Binding-site contacts:
Ligand atom C4 contacts residue TRP48 of chain 1.A at 3.6 Å (hydrophobic).
Ligand atom C1 contacts residue PHE172 of chain 1.A at 4.1 Å (hydrophobic).
Ligand atom C5 contacts residue PHE172 of chain 1.A at 4.3 Å (hydrophobic).
Ligand atom C3 contacts residue TRP48 of chain 1.A at 4.2 Å (hydrophobic).
Ligand atom C1 contacts residue ALA210 of chain 1.A at 3.7 Å (hydrophobic).
Ligand atom C contacts residue PHE212 of chain 1.A at 3.4 Å (hydrophobic).
Ligand atom C7 contacts residue PHE212 of chain 1.A at 4.1 Å (hydrophobic).
Ligand atom N contacts residue TRP48 of chain 1.A at 3.8 Å.
Ligand atom O1 contacts residue TRP48 of chain 1.A at 4.2 Å.
Ligand atom O contacts residue PHE172 of chain 1.A at 4.3 Å.
Ligand atom C8 contacts residue TRP48 of chain 1.A at 3.6 Å (hydrophobic).
Ligand atom C2 contacts residue TRP48 of chain 1.A at 3.7 Å (hydrophobic).
Ligand atom C4 contacts residue PHE172 of chain 1.A at 4.1 Å (hydrophobic).
Ligand atom C6 contacts residue TRP48 of chain 1.A at 3.7 Å (hydrophobic).
Ligand atom C3 contacts residue PHE172 of chain 1.A at 3.5 Å (hydrophobic).
Ligand atom O1 contacts residue PHE216 of chain 1.A at 4.0 Å.
Ligand atom C1 contacts residue PHE212 of chain 1.A at 4.1 Å (hydrophobic).
Ligand atom O1 contacts residue PHE212 of chain 1.A at 3.2 Å.
Ligand atom C1 contacts residue TRP48 of chain 1.A at 3.9 Å (hydrophobic).
Ligand atom C7 contacts residue TRP48 of chain 1.A at 3.8 Å (hydrophobic).
Ligand atom O contacts residue HIS143 of chain 1.A at 4.3 Å.
Ligand atom C2 contacts residue PHE172 of chain 1.A at 3.5 Å (hydrophobic).
Ligand atom C5 contacts residue TRP48 of chain 1.A at 3.9 Å (hydrophobic).
Ligand atom C7 contacts residue PRO47 of chain 1.A at 4.4 Å (hydrophobic).
Ligand atom C8 contacts residue PHE212 of chain 1.A at 4.2 Å (hydrophobic).
Ligand atom O1 contacts residue PRO47 of chain 1.A at 3.3 Å.
Ligand atom C contacts residue ALA210 of chain 1.A at 4.0 Å (hydrophobic).
Ligand atom C contacts residue PRO47 of chain 1.A at 4.0 Å (hydrophobic).
Ligand atom O contacts residue ILE182 of chain 1.A at 3.9 Å.
Ligand atom C contacts residue TRP48 of chain 1.A at 4.1 Å (hydrophobic).

The small molecule below binds the protein below.
Small molecule (SMILES): O=c1[nH]cc(O)c2ccccc12

Sequence of chain 1.A:
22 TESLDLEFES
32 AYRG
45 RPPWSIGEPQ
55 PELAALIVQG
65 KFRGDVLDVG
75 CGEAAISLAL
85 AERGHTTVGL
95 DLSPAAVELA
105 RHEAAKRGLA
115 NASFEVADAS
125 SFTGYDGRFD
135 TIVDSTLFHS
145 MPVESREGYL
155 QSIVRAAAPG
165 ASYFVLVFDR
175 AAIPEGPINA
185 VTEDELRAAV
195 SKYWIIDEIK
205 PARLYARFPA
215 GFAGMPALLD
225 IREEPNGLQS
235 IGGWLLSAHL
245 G